The small molecule below binds the protein below.
Small molecule (SMILES): CC(C)C[C@H](NC(=O)CN)C(=O)N[C@H](C(=O)N[C@H](C(=O)NCC(=O)N[C@@H](CO)C(=O)N[C@@H](CC(C)C)C(=O)N[C@@H](CCCN=C(N)N)C(=O)NCC=O)C(C)C)[C@@H](C)O

Binding-site contacts:
Ligand atom N contacts residue ARG49 of chain 32.A at 3.0 Å (salt-bridge).
Ligand atom CB contacts residue ASP258 of chain 32.A at 3.7 Å.
Ligand atom C contacts residue ARG49 of chain 32.A at 3.4 Å.
Ligand atom CA contacts residue ASP258 of chain 32.A at 3.7 Å.
Ligand atom N contacts residue ASP258 of chain 32.A at 2.8 Å (salt-bridge).
Ligand atom O contacts residue ARG43 of chain 32.A at 3.1 Å (salt-bridge).
Ligand atom OG1 contacts residue MET259 of chain 32.A at 2.8 Å (h-bond).
Ligand atom C contacts residue ASP258 of chain 32.A at 3.7 Å.
Ligand atom N contacts residue ARG49 of chain 32.A at 3.6 Å.
Ligand atom O contacts residue ILE39 of chain 32.A at 3.6 Å.
Ligand atom CD2 contacts residue ASP258 of chain 32.A at 3.5 Å.
Ligand atom CA contacts residue ARG50 of chain 32.A at 3.5 Å.
Ligand atom CB contacts residue ARG50 of chain 32.A at 3.7 Å.
Ligand atom O contacts residue ARG49 of chain 32.A at 3.1 Å (salt-bridge).
Ligand atom C contacts residue ILE39 of chain 32.A at 3.6 Å (hydrophobic).
Ligand atom OG1 contacts residue ASP258 of chain 32.A at 3.3 Å.
Ligand atom O contacts residue ARG43 of chain 32.A at 3.0 Å (salt-bridge).
Ligand atom CB contacts residue MET259 of chain 32.A at 3.8 Å (hydrophobic).
Ligand atom CB contacts residue ARG49 of chain 32.A at 3.5 Å.
Ligand atom C contacts residue ASP258 of chain 32.A at 3.6 Å.
Ligand atom CB contacts residue ASP258 of chain 32.A at 3.5 Å.
Ligand atom CD2 contacts residue ARG43 of chain 32.A at 3.7 Å.
Ligand atom CA contacts residue ASP258 of chain 32.A at 3.5 Å.
Ligand atom N contacts residue ARG49 of chain 32.A at 3.6 Å.
Ligand atom N contacts residue ASP258 of chain 32.A at 3.0 Å (salt-bridge).
Ligand atom NH1 contacts residue ASP228 of chain 32.A at 2.8 Å (salt-bridge).
Ligand atom OG1 contacts residue ILE39 of chain 32.A at 3.5 Å.
Ligand atom CD contacts residue LEU52 of chain 32.A at 3.5 Å (hydrophobic).
Ligand atom CG2 contacts residue MET259 of chain 32.A at 3.7 Å (hydrophobic).
Ligand atom CA contacts residue ARG49 of chain 32.A at 3.5 Å.
Ligand atom CG2 contacts residue ALA42 of chain 32.A at 3.7 Å (hydrophobic).
Ligand atom N contacts residue ASP258 of chain 32.A at 2.9 Å (salt-bridge).
Ligand atom CB contacts residue ILE39 of chain 32.A at 3.6 Å (hydrophobic).
Ligand atom N contacts residue ILE39 of chain 32.A at 3.7 Å.
Ligand atom NH1 contacts residue THR246 of chain 32.A at 3.0 Å (h-bond).
Ligand atom CD contacts residue ARG50 of chain 32.A at 3.6 Å.
Ligand atom O contacts residue ARG50 of chain 32.A at 3.6 Å.
Ligand atom NE contacts residue ASP53 of chain 32.A at 3.7 Å.
Ligand atom CA contacts residue ASP258 of chain 32.A at 3.7 Å.
Ligand atom NH2 contacts residue ARG50 of chain 32.A at 3.3 Å (salt-bridge).

Sequence of chain 32.A:
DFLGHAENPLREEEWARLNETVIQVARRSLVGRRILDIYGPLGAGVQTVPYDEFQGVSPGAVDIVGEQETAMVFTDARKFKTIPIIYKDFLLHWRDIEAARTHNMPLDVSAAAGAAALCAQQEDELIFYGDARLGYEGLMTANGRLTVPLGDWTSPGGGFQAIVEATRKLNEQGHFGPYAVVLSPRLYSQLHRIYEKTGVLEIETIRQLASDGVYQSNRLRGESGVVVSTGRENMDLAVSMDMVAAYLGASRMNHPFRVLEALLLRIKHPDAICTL